The small molecule below binds the protein below.
Small molecule (SMILES): N[C@@H](CCN[C@H](Cc1c[nH]cn1)C(=O)O)C(=O)O

Binding-site contacts:
Ligand atom C15 contacts residue ARG229 of chain 1.D at 4.0 Å.
Ligand atom C15 contacts residue MET142 of chain 1.D at 3.9 Å (hydrophobic).
Ligand atom N10 contacts residue PHE238 of chain 1.D at 3.1 Å (h-bond).
Ligand atom C9 contacts residue VAL88 of chain 1.D at 3.6 Å (hydrophobic).
Ligand atom N18 contacts residue MET142 of chain 1.D at 3.8 Å.
Ligand atom C9 contacts residue PHE238 of chain 1.D at 3.5 Å (hydrophobic).
Ligand atom O5 contacts residue SER204 of chain 1.D at 2.7 Å (h-bond).
Ligand atom O16 contacts residue THR143 of chain 1.D at 3.4 Å (h-bond).
Ligand atom O17 contacts residue THR143 of chain 1.D at 2.4 Å (h-bond).
Ligand atom O17 contacts residue MET142 of chain 1.D at 4.0 Å.
Ligand atom C3 contacts residue SER204 of chain 1.D at 3.5 Å.
Ligand atom C11 contacts residue PHE263 of chain 1.D at 3.8 Å (hydrophobic).
Ligand atom C6 contacts residue ILE113 of chain 1.D at 3.8 Å (hydrophobic).
Ligand atom O16 contacts residue PRO141 of chain 1.D at 3.6 Å.
Ligand atom O17 contacts residue ARG229 of chain 1.D at 3.3 Å (salt-bridge).
Ligand atom N10 contacts residue ASN239 of chain 1.D at 3.2 Å (h-bond).
Ligand atom N8 contacts residue TYR109 of chain 1.D at 2.6 Å (h-bond).
Ligand atom C13 contacts residue GLU92 of chain 1.D at 3.6 Å.
Ligand atom C12 contacts residue SER203 of chain 1.D at 3.9 Å.
Ligand atom O4 contacts residue PHE263 of chain 1.D at 4.0 Å.
Ligand atom C6 contacts residue TYR109 of chain 1.D at 3.5 Å (hydrophobic).
Ligand atom O4 contacts residue ARG229 of chain 1.D at 3.4 Å (salt-bridge).
Ligand atom N8 contacts residue VAL88 of chain 1.D at 3.4 Å.
Ligand atom C12 contacts residue ARG229 of chain 1.D at 3.5 Å.
Ligand atom C7 contacts residue TYR109 of chain 1.D at 3.3 Å (hydrophobic).
Ligand atom N18 contacts residue TYR140 of chain 1.D at 3.3 Å (h-bond).
Ligand atom C14 contacts residue GLU92 of chain 1.D at 3.6 Å.
Ligand atom C3 contacts residue SER203 of chain 1.D at 4.0 Å.
Ligand atom C13 contacts residue MTA1 of chain 1.L at 3.8 Å.
Ligand atom C11 contacts residue ASN239 of chain 1.D at 3.3 Å.
Ligand atom N1 contacts residue GLU92 of chain 1.D at 4.0 Å.
Ligand atom O5 contacts residue SER203 of chain 1.D at 3.4 Å.
Ligand atom C9 contacts residue TYR109 of chain 1.D at 3.6 Å (hydrophobic).
Ligand atom N18 contacts residue GLU92 of chain 1.D at 2.6 Å (salt-bridge).
Ligand atom C15 contacts residue THR143 of chain 1.D at 3.3 Å.
Ligand atom O16 contacts residue MET142 of chain 1.D at 3.0 Å (h-bond).
Ligand atom O4 contacts residue SER204 of chain 1.D at 3.5 Å (h-bond).
Ligand atom O16 contacts residue TYR140 of chain 1.D at 3.9 Å.
Ligand atom O5 contacts residue THR205 of chain 1.D at 3.1 Å (h-bond).
Ligand atom O16 contacts residue SER137 of chain 1.D at 3.7 Å.

Sequence of chain 1.D:
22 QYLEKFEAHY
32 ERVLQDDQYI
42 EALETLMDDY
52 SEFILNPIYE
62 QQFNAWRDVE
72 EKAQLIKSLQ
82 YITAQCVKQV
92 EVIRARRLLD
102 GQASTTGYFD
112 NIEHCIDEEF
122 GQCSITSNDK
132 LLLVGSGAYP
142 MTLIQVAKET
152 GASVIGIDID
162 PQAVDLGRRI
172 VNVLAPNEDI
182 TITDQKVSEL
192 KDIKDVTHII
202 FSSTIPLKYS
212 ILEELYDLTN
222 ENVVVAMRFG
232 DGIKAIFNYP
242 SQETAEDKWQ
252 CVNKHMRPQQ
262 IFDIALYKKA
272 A